This protein binds this small molecule.
Small molecule (SMILES): COCCN1CCc2[nH]c(-c3ccnc(Nc4ccnn4C)n3)cc2C1=O

Binding-site contacts:
Ligand atom C17 contacts residue MET57 of chain 1.A at 3.7 Å (hydrophobic).
Ligand atom C2 contacts residue ILE50 of chain 1.A at 3.9 Å (hydrophobic).
Ligand atom C5 contacts residue MET127 of chain 1.A at 3.7 Å (hydrophobic).
Ligand atom N1 contacts residue LYS133 of chain 1.A at 3.9 Å.
Ligand atom C9 contacts residue CYS185 of chain 1.A at 3.8 Å (hydrophobic).
Ligand atom N4 contacts residue LEU175 of chain 1.A at 3.5 Å.
Ligand atom O contacts residue LYS73 of chain 1.A at 3.0 Å (salt-bridge).
Ligand atom C5 contacts residue ALA71 of chain 1.A at 3.3 Å (hydrophobic).
Ligand atom C5 contacts residue LEU175 of chain 1.A at 3.8 Å (hydrophobic).
Ligand atom C6 contacts residue LEU175 of chain 1.A at 3.5 Å (hydrophobic).
Ligand atom C7 contacts residue LEU175 of chain 1.A at 3.6 Å (hydrophobic).
Ligand atom N3 contacts residue LEU126 of chain 1.A at 3.8 Å.
Ligand atom N4 contacts residue ILE50 of chain 1.A at 3.9 Å.
Ligand atom C1 contacts residue ILE50 of chain 1.A at 3.8 Å (hydrophobic).
Ligand atom C17 contacts residue VAL58 of chain 1.A at 3.7 Å (hydrophobic).
Ligand atom C10 contacts residue CYS185 of chain 1.A at 3.7 Å (hydrophobic).
Ligand atom C5 contacts residue ASP125 of chain 1.A at 3.4 Å.
Ligand atom C2 contacts residue ASP130 of chain 1.A at 3.6 Å.
Ligand atom C6 contacts residue ALA71 of chain 1.A at 3.7 Å (hydrophobic).
Ligand atom C contacts residue GLU128 of chain 1.A at 3.3 Å.
Ligand atom N3 contacts residue MET127 of chain 1.A at 3.0 Å (h-bond).
Ligand atom C contacts residue MET127 of chain 1.A at 3.4 Å (hydrophobic).
Ligand atom C3 contacts residue LYS133 of chain 1.A at 3.8 Å.
Ligand atom C2 contacts residue LEU175 of chain 1.A at 3.9 Å (hydrophobic).
Ligand atom N2 contacts residue MET127 of chain 1.A at 2.8 Å (h-bond).
Ligand atom C2 contacts residue THR129 of chain 1.A at 3.8 Å.
Ligand atom C3 contacts residue ASP130 of chain 1.A at 3.2 Å.
Ligand atom C15 contacts residue ASP186 of chain 1.A at 3.3 Å.
Ligand atom C17 contacts residue GLY56 of chain 1.A at 3.4 Å.
Ligand atom C16 contacts residue LYS73 of chain 1.A at 3.4 Å.
Ligand atom C17 contacts residue LYS73 of chain 1.A at 3.6 Å.
Ligand atom N6 contacts residue ASP186 of chain 1.A at 3.8 Å.
Ligand atom N contacts residue GLU128 of chain 1.A at 3.8 Å.
Ligand atom C1 contacts residue MET127 of chain 1.A at 3.5 Å (hydrophobic).
Ligand atom C10 contacts residue VAL58 of chain 1.A at 3.9 Å (hydrophobic).
Ligand atom O contacts residue ASP186 of chain 1.A at 3.6 Å.
Ligand atom C11 contacts residue CYS185 of chain 1.A at 3.8 Å (hydrophobic).
Ligand atom C4 contacts residue MET127 of chain 1.A at 3.6 Å (hydrophobic).
Ligand atom O1 contacts residue VAL58 of chain 1.A at 3.8 Å.
Ligand atom N contacts residue MET127 of chain 1.A at 3.7 Å.

Sequence of chain 1.A:
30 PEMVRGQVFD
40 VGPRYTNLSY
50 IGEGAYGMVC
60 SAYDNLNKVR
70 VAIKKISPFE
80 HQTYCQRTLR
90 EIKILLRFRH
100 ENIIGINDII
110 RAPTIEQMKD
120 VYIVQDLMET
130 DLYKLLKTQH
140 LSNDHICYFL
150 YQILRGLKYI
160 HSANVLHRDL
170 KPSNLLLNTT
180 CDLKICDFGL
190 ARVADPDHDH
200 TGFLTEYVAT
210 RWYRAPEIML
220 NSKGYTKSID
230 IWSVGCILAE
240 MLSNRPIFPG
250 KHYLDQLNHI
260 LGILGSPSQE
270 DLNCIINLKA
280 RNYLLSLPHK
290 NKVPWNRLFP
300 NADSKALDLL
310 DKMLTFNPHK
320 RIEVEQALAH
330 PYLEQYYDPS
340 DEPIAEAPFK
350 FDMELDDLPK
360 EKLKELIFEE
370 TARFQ